The protein below binds the small molecule below.
Small molecule (SMILES): CC[C@H](C)[C@H](NC(=O)[C@H](CC(N)=O)NC(=O)[C@H](CC(C)C)NC(=O)[C@H](CO)NC(=O)CNC(=O)[C@@H](N)CO)C(=O)NCC(=O)N[C@@H](CO)C(=O)N[C@@H](CC(C)C)C(=O)N[C@H](C=O)CCCCN

Sequence of chain 50.A:
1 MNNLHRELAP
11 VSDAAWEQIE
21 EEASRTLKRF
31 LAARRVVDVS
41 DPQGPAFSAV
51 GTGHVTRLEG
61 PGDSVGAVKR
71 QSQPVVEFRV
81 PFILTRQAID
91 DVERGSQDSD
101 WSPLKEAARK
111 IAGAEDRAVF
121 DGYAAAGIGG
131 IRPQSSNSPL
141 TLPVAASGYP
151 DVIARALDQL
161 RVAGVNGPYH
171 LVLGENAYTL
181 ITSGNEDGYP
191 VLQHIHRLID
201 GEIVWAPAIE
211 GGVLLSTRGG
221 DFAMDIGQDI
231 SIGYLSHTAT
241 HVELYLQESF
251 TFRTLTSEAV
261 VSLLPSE

Binding-site contacts:
Ligand atom CD1 contacts residue ILE230 of chain 50.A at 3.5 Å (hydrophobic).
Ligand atom N contacts residue ARG34 of chain 50.A at 3.7 Å.
Ligand atom O contacts residue ARG34 of chain 50.A at 2.8 Å (salt-bridge).
Ligand atom N contacts residue ARG34 of chain 50.A at 3.9 Å.
Ligand atom CD1 contacts residue LEU27 of chain 50.A at 3.8 Å (hydrophobic).
Ligand atom CE contacts residue VAL36 of chain 50.A at 3.7 Å (hydrophobic).
Ligand atom NZ contacts residue THR217 of chain 50.A at 3.8 Å.
Ligand atom CG contacts residue ARG35 of chain 50.A at 3.1 Å.
Ligand atom OG contacts residue ASP229 of chain 50.A at 3.6 Å.
Ligand atom CA contacts residue SER231 of chain 50.A at 3.6 Å.
Ligand atom CD1 contacts residue LEU27 of chain 50.A at 3.6 Å (hydrophobic).
Ligand atom CB contacts residue VAL39 of chain 50.A at 3.7 Å (hydrophobic).
Ligand atom CB contacts residue SER24 of chain 50.A at 3.8 Å.
Ligand atom N contacts residue ASP229 of chain 50.A at 3.2 Å (salt-bridge).
Ligand atom C contacts residue ARG34 of chain 50.A at 3.7 Å.
Ligand atom CE contacts residue VAL37 of chain 50.A at 3.7 Å (hydrophobic).
Ligand atom N contacts residue ARG34 of chain 50.A at 3.4 Å (salt-bridge).
Ligand atom O contacts residue ILE232 of chain 50.A at 3.6 Å (h-bond).
Ligand atom CD1 contacts residue LEU31 of chain 50.A at 3.6 Å (hydrophobic).
Ligand atom CE contacts residue ARG35 of chain 50.A at 3.8 Å.
Ligand atom N contacts residue ASP229 of chain 50.A at 2.8 Å (salt-bridge).
Ligand atom O contacts residue LEU4 of chain 50.A at 3.7 Å.
Ligand atom CG contacts residue ILE230 of chain 50.A at 3.6 Å (hydrophobic).
Ligand atom C contacts residue SER231 of chain 50.A at 3.8 Å.
Ligand atom CA contacts residue ARG35 of chain 50.A at 3.8 Å.
Ligand atom CG2 contacts residue LEU31 of chain 50.A at 3.8 Å (hydrophobic).
Ligand atom O contacts residue SER231 of chain 50.A at 3.2 Å.
Ligand atom CA contacts residue ARG6 of chain 50.A at 3.7 Å.
Ligand atom CD2 contacts residue GLU20 of chain 50.A at 3.6 Å.
Ligand atom OG contacts residue ARG34 of chain 50.A at 3.7 Å.
Ligand atom CD1 contacts residue LYS28 of chain 50.A at 3.4 Å.
Ligand atom CA contacts residue ASP229 of chain 50.A at 3.6 Å.
Ligand atom CB contacts residue ILE230 of chain 50.A at 3.6 Å (hydrophobic).
Ligand atom CB contacts residue ARG35 of chain 50.A at 3.4 Å.
Ligand atom O contacts residue ASN2 of chain 50.A at 3.8 Å.
Ligand atom CA contacts residue ASP229 of chain 50.A at 3.8 Å.
Ligand atom O contacts residue ARG6 of chain 50.A at 3.4 Å (salt-bridge).
Ligand atom CD2 contacts residue SER24 of chain 50.A at 3.5 Å.
Ligand atom N contacts residue ILE230 of chain 50.A at 3.1 Å (h-bond).
Ligand atom C contacts residue ASP229 of chain 50.A at 3.8 Å.